The small molecule below binds the protein below.
Small molecule (SMILES): CC(=O)NCC#Cc1ccccc1

Sequence of chain 1.A:
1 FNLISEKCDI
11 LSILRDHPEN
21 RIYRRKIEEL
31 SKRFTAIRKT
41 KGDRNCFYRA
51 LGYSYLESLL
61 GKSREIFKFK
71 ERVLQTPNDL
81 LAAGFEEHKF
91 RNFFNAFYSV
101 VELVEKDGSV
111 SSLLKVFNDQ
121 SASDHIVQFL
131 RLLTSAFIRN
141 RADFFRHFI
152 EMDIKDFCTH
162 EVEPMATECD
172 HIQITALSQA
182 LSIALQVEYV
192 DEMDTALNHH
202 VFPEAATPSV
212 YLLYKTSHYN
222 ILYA

Binding-site contacts:
Ligand atom C1 contacts residue SER218 of chain 1.A at 4.0 Å.
Ligand atom O contacts residue ARG44 of chain 1.A at 2.7 Å (salt-bridge).
Ligand atom N contacts residue CYS46 of chain 1.A at 3.6 Å (h-bond).
Ligand atom C1 contacts residue ASP43 of chain 1.A at 4.3 Å.
Ligand atom C4 contacts residue HIS219 of chain 1.A at 3.5 Å.
Ligand atom C5 contacts residue HIS219 of chain 1.A at 3.5 Å.
Ligand atom C contacts residue SER218 of chain 1.A at 3.9 Å.
Ligand atom O contacts residue ASP43 of chain 1.A at 3.2 Å (salt-bridge).
Ligand atom C4 contacts residue THR217 of chain 1.A at 4.3 Å.
Ligand atom O contacts residue LYS41 of chain 1.A at 3.9 Å.
Ligand atom C9 contacts residue THR217 of chain 1.A at 3.1 Å.
Ligand atom C6 contacts residue GLY42 of chain 1.A at 3.9 Å.
Ligand atom C contacts residue PHE47 of chain 1.A at 3.9 Å (hydrophobic).
Ligand atom C2 contacts residue SER218 of chain 1.A at 3.8 Å.
Ligand atom C9 contacts residue HIS219 of chain 1.A at 4.2 Å.
Ligand atom C1 contacts residue GLY42 of chain 1.A at 4.2 Å.
Ligand atom N contacts residue HIS219 of chain 1.A at 4.1 Å.
Ligand atom C3 contacts residue SER218 of chain 1.A at 4.1 Å.
Ligand atom C2 contacts residue ARG44 of chain 1.A at 4.1 Å.
Ligand atom C6 contacts residue HIS219 of chain 1.A at 4.0 Å.
Ligand atom N contacts residue SER218 of chain 1.A at 3.0 Å (h-bond).
Ligand atom N contacts residue ARG44 of chain 1.A at 4.2 Å.
Ligand atom O contacts residue ASN45 of chain 1.A at 3.5 Å (h-bond).
Ligand atom C1 contacts residue ARG44 of chain 1.A at 3.6 Å.
Ligand atom C7 contacts residue HIS219 of chain 1.A at 4.3 Å.
Ligand atom C1 contacts residue CYS46 of chain 1.A at 2.7 Å (hydrophobic).
Ligand atom C3 contacts residue GLY42 of chain 1.A at 3.5 Å.
Ligand atom O contacts residue CYS46 of chain 1.A at 3.2 Å.
Ligand atom C4 contacts residue GLY42 of chain 1.A at 3.7 Å.
Ligand atom C8 contacts residue THR217 of chain 1.A at 4.3 Å.
Ligand atom C10 contacts residue HIS219 of chain 1.A at 3.5 Å.
Ligand atom C1 contacts residue HIS219 of chain 1.A at 4.1 Å.
Ligand atom N contacts residue GLU169 of chain 1.A at 3.6 Å.
Ligand atom C2 contacts residue GLY42 of chain 1.A at 3.7 Å.
Ligand atom C2 contacts residue GLU169 of chain 1.A at 3.7 Å.
Ligand atom C5 contacts residue GLY42 of chain 1.A at 4.3 Å.
Ligand atom C3 contacts residue HIS219 of chain 1.A at 3.8 Å.
Ligand atom C contacts residue CYS46 of chain 1.A at 1.7 Å (hydrophobic).
Ligand atom O contacts residue GLY42 of chain 1.A at 3.5 Å.
Ligand atom C10 contacts residue THR217 of chain 1.A at 3.3 Å.